Sequence of chain 1.K:
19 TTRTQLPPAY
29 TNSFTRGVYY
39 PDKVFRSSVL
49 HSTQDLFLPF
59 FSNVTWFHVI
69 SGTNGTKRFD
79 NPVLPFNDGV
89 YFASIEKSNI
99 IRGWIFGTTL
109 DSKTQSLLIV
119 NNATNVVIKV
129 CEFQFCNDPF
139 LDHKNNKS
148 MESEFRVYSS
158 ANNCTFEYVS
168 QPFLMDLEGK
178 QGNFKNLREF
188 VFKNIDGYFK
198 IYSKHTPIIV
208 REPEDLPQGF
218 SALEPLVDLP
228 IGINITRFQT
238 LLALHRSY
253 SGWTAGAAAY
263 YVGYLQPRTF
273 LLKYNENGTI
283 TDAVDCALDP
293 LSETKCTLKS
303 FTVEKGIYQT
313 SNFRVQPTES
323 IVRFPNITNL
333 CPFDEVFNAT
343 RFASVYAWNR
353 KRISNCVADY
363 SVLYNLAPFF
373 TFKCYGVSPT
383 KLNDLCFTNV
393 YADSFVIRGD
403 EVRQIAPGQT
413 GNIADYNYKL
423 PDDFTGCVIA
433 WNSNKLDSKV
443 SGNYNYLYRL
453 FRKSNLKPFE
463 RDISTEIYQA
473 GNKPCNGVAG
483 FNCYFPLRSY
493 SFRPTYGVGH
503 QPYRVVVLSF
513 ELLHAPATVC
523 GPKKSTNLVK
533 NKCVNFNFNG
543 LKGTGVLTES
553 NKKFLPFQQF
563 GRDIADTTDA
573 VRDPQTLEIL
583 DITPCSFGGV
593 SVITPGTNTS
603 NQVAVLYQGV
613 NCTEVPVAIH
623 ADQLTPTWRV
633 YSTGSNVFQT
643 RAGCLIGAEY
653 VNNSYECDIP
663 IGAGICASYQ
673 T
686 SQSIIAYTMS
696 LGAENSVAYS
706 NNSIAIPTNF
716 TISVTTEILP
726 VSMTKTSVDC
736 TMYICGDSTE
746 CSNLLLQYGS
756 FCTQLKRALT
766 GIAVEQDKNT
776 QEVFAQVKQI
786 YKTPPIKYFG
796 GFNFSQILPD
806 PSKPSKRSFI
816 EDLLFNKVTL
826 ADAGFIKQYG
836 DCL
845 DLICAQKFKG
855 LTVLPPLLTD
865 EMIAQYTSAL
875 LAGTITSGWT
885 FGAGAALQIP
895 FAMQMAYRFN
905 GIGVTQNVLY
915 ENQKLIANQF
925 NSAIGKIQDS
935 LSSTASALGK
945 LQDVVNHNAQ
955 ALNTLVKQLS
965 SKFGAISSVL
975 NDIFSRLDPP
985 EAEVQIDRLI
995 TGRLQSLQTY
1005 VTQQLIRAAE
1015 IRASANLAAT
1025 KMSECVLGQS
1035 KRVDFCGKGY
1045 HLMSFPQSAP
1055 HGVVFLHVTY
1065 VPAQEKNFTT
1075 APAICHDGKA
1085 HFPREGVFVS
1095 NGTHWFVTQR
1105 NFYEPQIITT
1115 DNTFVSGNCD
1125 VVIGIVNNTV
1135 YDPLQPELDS

The small molecule below binds the protein below.
Small molecule (SMILES): CC(=O)N[C@H]1[C@H](O[C@H]2[C@H](O)[C@@H](NC(C)=O)CO[C@@H]2CO)O[C@H](CO)[C@@H](O)[C@@H]1O

Sequence of chain 1.I:
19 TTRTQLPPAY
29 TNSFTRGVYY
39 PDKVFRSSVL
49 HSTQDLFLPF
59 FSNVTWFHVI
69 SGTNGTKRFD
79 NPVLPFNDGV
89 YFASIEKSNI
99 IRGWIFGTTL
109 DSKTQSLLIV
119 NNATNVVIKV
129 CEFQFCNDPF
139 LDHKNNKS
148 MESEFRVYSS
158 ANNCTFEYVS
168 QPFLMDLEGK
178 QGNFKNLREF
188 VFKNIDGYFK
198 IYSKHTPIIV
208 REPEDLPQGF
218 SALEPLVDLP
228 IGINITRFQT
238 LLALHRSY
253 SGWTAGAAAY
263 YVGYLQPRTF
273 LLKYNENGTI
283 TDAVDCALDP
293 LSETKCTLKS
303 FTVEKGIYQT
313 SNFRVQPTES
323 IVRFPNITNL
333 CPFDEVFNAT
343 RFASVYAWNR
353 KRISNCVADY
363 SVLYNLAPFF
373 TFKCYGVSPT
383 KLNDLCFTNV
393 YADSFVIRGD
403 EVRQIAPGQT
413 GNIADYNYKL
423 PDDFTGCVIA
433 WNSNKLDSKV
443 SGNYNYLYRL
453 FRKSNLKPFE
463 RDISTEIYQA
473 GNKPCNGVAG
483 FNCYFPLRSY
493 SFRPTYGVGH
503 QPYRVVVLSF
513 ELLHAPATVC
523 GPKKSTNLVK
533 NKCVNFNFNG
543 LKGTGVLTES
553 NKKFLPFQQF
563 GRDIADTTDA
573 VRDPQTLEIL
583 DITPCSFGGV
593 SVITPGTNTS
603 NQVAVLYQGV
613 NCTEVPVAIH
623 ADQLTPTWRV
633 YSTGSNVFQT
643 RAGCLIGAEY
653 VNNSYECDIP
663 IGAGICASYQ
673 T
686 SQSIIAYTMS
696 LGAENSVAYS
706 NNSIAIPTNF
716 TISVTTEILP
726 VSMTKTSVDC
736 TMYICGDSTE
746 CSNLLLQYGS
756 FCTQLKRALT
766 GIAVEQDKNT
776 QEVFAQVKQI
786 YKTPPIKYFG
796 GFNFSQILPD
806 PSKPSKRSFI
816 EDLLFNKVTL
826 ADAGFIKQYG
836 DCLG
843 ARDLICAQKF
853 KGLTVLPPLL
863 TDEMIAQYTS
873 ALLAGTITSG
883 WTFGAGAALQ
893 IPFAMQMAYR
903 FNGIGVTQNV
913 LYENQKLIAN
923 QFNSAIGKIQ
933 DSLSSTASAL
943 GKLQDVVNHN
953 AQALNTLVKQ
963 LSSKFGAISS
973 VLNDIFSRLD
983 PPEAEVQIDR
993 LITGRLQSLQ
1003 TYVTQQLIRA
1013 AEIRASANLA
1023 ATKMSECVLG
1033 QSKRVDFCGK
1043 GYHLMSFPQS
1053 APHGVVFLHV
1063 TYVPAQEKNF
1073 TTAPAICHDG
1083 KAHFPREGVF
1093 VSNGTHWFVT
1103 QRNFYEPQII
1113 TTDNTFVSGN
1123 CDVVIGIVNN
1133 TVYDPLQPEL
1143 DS

Binding-site contacts:
Ligand atom O5 contacts residue ASN706 of chain 1.I at 2.4 Å (h-bond).
Ligand atom C7 contacts residue ASN706 of chain 1.I at 3.2 Å.
Ligand atom C3 contacts residue ASN706 of chain 1.I at 3.8 Å.
Ligand atom N2 contacts residue ASN706 of chain 1.I at 2.9 Å (h-bond).
Ligand atom C5 contacts residue ASN706 of chain 1.I at 3.7 Å.
Ligand atom C4 contacts residue ASN706 of chain 1.I at 4.3 Å.
Ligand atom O7 contacts residue ASN706 of chain 1.I at 3.1 Å (h-bond).
Ligand atom C2 contacts residue ASN706 of chain 1.I at 2.5 Å.
Ligand atom O5 contacts residue TYR793 of chain 1.K at 4.0 Å.
Ligand atom C8 contacts residue SER705 of chain 1.I at 3.7 Å.
Ligand atom C5 contacts residue TYR793 of chain 1.K at 3.6 Å (hydrophobic).
Ligand atom C1 contacts residue ASN706 of chain 1.I at 1.4 Å.
Ligand atom C8 contacts residue ASN706 of chain 1.I at 4.3 Å.
Ligand atom C6 contacts residue TYR793 of chain 1.K at 3.6 Å (hydrophobic).